This small molecule binds to this protein.
Small molecule (SMILES): COc1cc(Cc2cnc(N)nc2N)cc(OC)c1OC

Binding-site contacts:
Ligand atom N4 contacts residue ALA14 of chain 1.B at 3.4 Å.
Ligand atom N2 contacts residue GLU34 of chain 1.B at 3.2 Å (salt-bridge).
Ligand atom N5 contacts residue MET12 of chain 1.B at 3.8 Å.
Ligand atom O19 contacts residue ILE57 of chain 1.B at 3.7 Å.
Ligand atom C21 contacts residue ILE57 of chain 1.B at 3.9 Å (hydrophobic).
Ligand atom C9 contacts residue NDP1 of chain 1.E at 3.4 Å.
Ligand atom N5 contacts residue ALA14 of chain 1.B at 3.9 Å.
Ligand atom N4 contacts residue VAL13 of chain 1.B at 3.5 Å.
Ligand atom C6 contacts residue PHE102 of chain 1.B at 3.9 Å (hydrophobic).
Ligand atom C15 contacts residue ILE57 of chain 1.B at 3.7 Å (hydrophobic).
Ligand atom N4 contacts residue GLU34 of chain 1.B at 2.8 Å (salt-bridge).
Ligand atom C9 contacts residue PHE102 of chain 1.B at 3.5 Å (hydrophobic).
Ligand atom N5 contacts residue NDP1 of chain 1.E at 3.2 Å (h-bond).
Ligand atom C18 contacts residue LEU27 of chain 1.B at 3.5 Å (hydrophobic).
Ligand atom C3 contacts residue VAL13 of chain 1.B at 4.0 Å (hydrophobic).
Ligand atom C20 contacts residue ALA56 of chain 1.B at 3.5 Å (hydrophobic).
Ligand atom C3 contacts residue GLU34 of chain 1.B at 3.6 Å.
Ligand atom N4 contacts residue THR121 of chain 1.B at 3.9 Å.
Ligand atom C3 contacts residue VAL38 of chain 1.B at 3.6 Å (hydrophobic).
Ligand atom N2 contacts residue VAL38 of chain 1.B at 3.9 Å.
Ligand atom N7 contacts residue PHE102 of chain 1.B at 2.9 Å (h-bond).
Ligand atom C8 contacts residue NDP1 of chain 1.E at 3.7 Å.
Ligand atom N5 contacts residue VAL13 of chain 1.B at 3.7 Å.
Ligand atom N7 contacts residue MET12 of chain 1.B at 3.2 Å (h-bond).
Ligand atom C17 contacts residue LEU35 of chain 1.B at 4.0 Å (hydrophobic).
Ligand atom N7 contacts residue NDP1 of chain 1.E at 3.5 Å.
Ligand atom C11 contacts residue PHE102 of chain 1.B at 3.7 Å (hydrophobic).
Ligand atom N4 contacts residue VAL38 of chain 1.B at 3.4 Å.
Ligand atom C6 contacts residue MET12 of chain 1.B at 4.0 Å (hydrophobic).
Ligand atom O19 contacts residue LEU27 of chain 1.B at 3.1 Å.
Ligand atom C21 contacts residue LEU27 of chain 1.B at 3.4 Å (hydrophobic).
Ligand atom C18 contacts residue ILE57 of chain 1.B at 3.5 Å (hydrophobic).
Ligand atom C8 contacts residue PHE102 of chain 1.B at 4.0 Å (hydrophobic).
Ligand atom C10 contacts residue PHE102 of chain 1.B at 3.8 Å (hydrophobic).
Ligand atom O13 contacts residue LEU35 of chain 1.B at 3.6 Å.
Ligand atom C6 contacts residue NDP1 of chain 1.E at 3.2 Å.
Ligand atom C3 contacts residue NDP1 of chain 1.E at 3.7 Å.
Ligand atom C14 contacts residue LEU61 of chain 1.B at 3.8 Å (hydrophobic).
Ligand atom C3 contacts residue ALA14 of chain 1.B at 3.8 Å (hydrophobic).
Ligand atom C20 contacts residue ILE57 of chain 1.B at 3.8 Å (hydrophobic).

Sequence of chain 1.B:
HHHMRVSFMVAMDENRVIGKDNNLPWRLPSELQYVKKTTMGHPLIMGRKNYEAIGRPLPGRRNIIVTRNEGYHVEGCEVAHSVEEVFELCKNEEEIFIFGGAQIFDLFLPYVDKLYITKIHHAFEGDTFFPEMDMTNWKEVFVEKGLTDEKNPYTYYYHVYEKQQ